A small-molecule ligand and the protein it binds are described below.
Small molecule (SMILES): COC(=O)CC[C@H](NC(=O)[C@H](CC(=O)OC)NC(=O)OCc1ccccc1)C(=O)N[C@H](C(=O)N[C@@H](CC(=O)OC)C(C)=O)C(C)C

Binding-site contacts:
Ligand atom O28 contacts residue GLN190 of chain 1.A at 3.5 Å.
Ligand atom C21 contacts residue ALA192 of chain 1.A at 4.0 Å (hydrophobic).
Ligand atom CB contacts residue GLU167 of chain 1.A at 3.5 Å.
Ligand atom O20 contacts residue THR191 of chain 1.A at 3.7 Å.
Ligand atom OE1 contacts residue GLN190 of chain 1.A at 3.5 Å.
Ligand atom CX contacts residue GLN193 of chain 1.A at 3.9 Å.
Ligand atom C24 contacts residue PRO169 of chain 1.A at 3.6 Å (hydrophobic).
Ligand atom C21 contacts residue THR191 of chain 1.A at 3.2 Å.
Ligand atom CM1 contacts residue THR25 of chain 1.A at 3.7 Å.
Ligand atom CX contacts residue MET166 of chain 1.A at 3.6 Å (hydrophobic).
Ligand atom O contacts residue LEU28 of chain 1.A at 3.4 Å.
Ligand atom OE2 contacts residue ARG189 of chain 1.A at 3.2 Å (salt-bridge).
Ligand atom O contacts residue LEU142 of chain 1.A at 4.0 Å.
Ligand atom OD2 contacts residue THR27 of chain 1.A at 3.4 Å (h-bond).
Ligand atom CG contacts residue MET50 of chain 1.A at 3.3 Å (hydrophobic).
Ligand atom CB contacts residue HIS42 of chain 1.A at 3.8 Å.
Ligand atom CB contacts residue THR27 of chain 1.A at 3.8 Å.
Ligand atom CG contacts residue MET166 of chain 1.A at 3.5 Å (hydrophobic).
Ligand atom C1 contacts residue CYS146 of chain 1.A at 1.6 Å (hydrophobic).
Ligand atom CA contacts residue GLU167 of chain 1.A at 3.6 Å.
Ligand atom CM1 contacts residue THR27 of chain 1.A at 3.9 Å.
Ligand atom N contacts residue GLU167 of chain 1.A at 3.0 Å (salt-bridge).
Ligand atom C26 contacts residue ALA192 of chain 1.A at 3.8 Å (hydrophobic).
Ligand atom O contacts residue GLU167 of chain 1.A at 3.0 Å (salt-bridge).
Ligand atom OE2 contacts residue MET166 of chain 1.A at 3.2 Å (h-bond).
Ligand atom C contacts residue GLU167 of chain 1.A at 3.8 Å.
Ligand atom OE1 contacts residue MET50 of chain 1.A at 3.2 Å.
Ligand atom CB contacts residue MET50 of chain 1.A at 3.5 Å (hydrophobic).
Ligand atom O contacts residue MET166 of chain 1.A at 3.4 Å.
Ligand atom O contacts residue HIS42 of chain 1.A at 3.1 Å (h-bond).
Ligand atom CD contacts residue MET50 of chain 1.A at 3.4 Å (hydrophobic).
Ligand atom C23 contacts residue PRO169 of chain 1.A at 3.7 Å (hydrophobic).
Ligand atom O contacts residue CYS146 of chain 1.A at 3.2 Å (h-bond).
Ligand atom O contacts residue HIS42 of chain 1.A at 3.5 Å (h-bond).
Ligand atom C1 contacts residue LEU142 of chain 1.A at 3.9 Å (hydrophobic).
Ligand atom C19 contacts residue GLU167 of chain 1.A at 4.0 Å.
Ligand atom C27 contacts residue ALA192 of chain 1.A at 3.6 Å (hydrophobic).
Ligand atom CD contacts residue MET166 of chain 1.A at 3.9 Å (hydrophobic).
Ligand atom C contacts residue CYS146 of chain 1.A at 2.9 Å (hydrophobic).
Ligand atom CX contacts residue ARG189 of chain 1.A at 3.4 Å.

Sequence of chain 1.A:
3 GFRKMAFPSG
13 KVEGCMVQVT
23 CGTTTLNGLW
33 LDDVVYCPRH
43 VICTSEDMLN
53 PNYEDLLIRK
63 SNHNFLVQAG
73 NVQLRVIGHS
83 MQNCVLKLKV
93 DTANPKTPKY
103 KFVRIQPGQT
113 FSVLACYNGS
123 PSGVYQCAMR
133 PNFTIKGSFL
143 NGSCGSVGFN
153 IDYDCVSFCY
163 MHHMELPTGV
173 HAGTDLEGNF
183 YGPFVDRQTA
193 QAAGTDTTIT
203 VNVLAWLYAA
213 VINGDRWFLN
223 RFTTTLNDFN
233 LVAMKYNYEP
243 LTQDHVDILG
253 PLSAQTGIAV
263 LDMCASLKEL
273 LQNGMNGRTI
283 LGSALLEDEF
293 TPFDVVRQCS